The protein below binds the small molecule below.
Small molecule (SMILES): CC(=O)N[C@H]1[C@H](O[C@H]2[C@H](O)[C@@H](NC(C)=O)CO[C@@H]2CO[C@@H]2O[C@@H](C)[C@@H](O)[C@@H](O)[C@@H]2O)O[C@H](CO)[C@@H](O)[C@@H]1O

Sequence of chain 3.A:
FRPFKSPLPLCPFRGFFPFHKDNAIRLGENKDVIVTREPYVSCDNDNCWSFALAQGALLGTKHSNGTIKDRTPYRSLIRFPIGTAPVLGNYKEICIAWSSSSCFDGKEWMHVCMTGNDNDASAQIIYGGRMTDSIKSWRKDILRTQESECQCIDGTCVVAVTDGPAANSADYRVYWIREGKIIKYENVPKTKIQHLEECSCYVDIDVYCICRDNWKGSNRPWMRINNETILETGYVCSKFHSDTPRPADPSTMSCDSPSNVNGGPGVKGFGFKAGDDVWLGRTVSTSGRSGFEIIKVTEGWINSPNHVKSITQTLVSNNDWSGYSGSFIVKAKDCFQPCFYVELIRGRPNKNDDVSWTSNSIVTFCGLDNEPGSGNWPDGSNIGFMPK

Sequence of chain 2.A:
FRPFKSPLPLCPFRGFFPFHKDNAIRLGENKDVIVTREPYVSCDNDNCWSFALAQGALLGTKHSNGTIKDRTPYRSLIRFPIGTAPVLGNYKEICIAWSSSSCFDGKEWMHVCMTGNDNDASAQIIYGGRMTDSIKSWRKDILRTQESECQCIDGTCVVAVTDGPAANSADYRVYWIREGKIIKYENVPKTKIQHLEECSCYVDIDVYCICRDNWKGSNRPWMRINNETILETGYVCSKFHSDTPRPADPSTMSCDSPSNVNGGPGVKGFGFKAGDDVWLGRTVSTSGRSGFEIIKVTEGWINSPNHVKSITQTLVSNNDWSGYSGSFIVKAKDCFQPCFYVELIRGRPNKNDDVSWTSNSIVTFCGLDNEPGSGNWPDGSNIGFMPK

Binding-site contacts:
Ligand atom C4 contacts residue ASN65 of chain 3.A at 4.2 Å.
Ligand atom N2 contacts residue SER356 of chain 3.A at 3.7 Å.
Ligand atom O7 contacts residue ASN65 of chain 3.A at 3.4 Å (h-bond).
Ligand atom C8 contacts residue SER356 of chain 3.A at 3.7 Å.
Ligand atom C7 contacts residue ASN65 of chain 3.A at 3.2 Å.
Ligand atom C2 contacts residue ASN65 of chain 3.A at 2.3 Å.
Ligand atom O3 contacts residue PHE385 of chain 2.A at 4.2 Å.
Ligand atom C8 contacts residue ASN65 of chain 3.A at 4.3 Å.
Ligand atom C5 contacts residue ASN65 of chain 3.A at 3.6 Å.
Ligand atom C4 contacts residue PHE385 of chain 2.A at 4.4 Å (hydrophobic).
Ligand atom C3 contacts residue ASN65 of chain 3.A at 3.7 Å.
Ligand atom C8 contacts residue LYS388 of chain 3.A at 3.6 Å.
Ligand atom O4 contacts residue ASN382 of chain 2.A at 4.4 Å.
Ligand atom N2 contacts residue ASN65 of chain 3.A at 2.8 Å (h-bond).
Ligand atom C1 contacts residue SER356 of chain 3.A at 4.1 Å.
Ligand atom O5 contacts residue ASN65 of chain 3.A at 2.4 Å (h-bond).
Ligand atom C7 contacts residue SER356 of chain 3.A at 3.9 Å.
Ligand atom C1 contacts residue ASN65 of chain 3.A at 1.4 Å.